Binding-site contacts:
Ligand atom N2 contacts residue ASN76 of chain 1.D at 2.9 Å (h-bond).
Ligand atom C2 contacts residue ASN76 of chain 1.D at 2.4 Å.
Ligand atom C8 contacts residue ASN76 of chain 1.D at 4.4 Å.
Ligand atom O7 contacts residue ARG28 of chain 1.E at 4.1 Å.
Ligand atom C1 contacts residue ASN76 of chain 1.D at 1.4 Å.
Ligand atom C5 contacts residue ASN76 of chain 1.D at 3.7 Å.
Ligand atom C3 contacts residue ASN76 of chain 1.D at 3.8 Å.
Ligand atom C8 contacts residue ASP75 of chain 1.D at 3.3 Å.
Ligand atom O7 contacts residue ASP75 of chain 1.D at 4.1 Å.
Ligand atom C4 contacts residue ASN76 of chain 1.D at 4.2 Å.
Ligand atom C7 contacts residue ASP75 of chain 1.D at 4.0 Å.
Ligand atom O5 contacts residue ASN76 of chain 1.D at 2.4 Å (h-bond).
Ligand atom O7 contacts residue ASN76 of chain 1.D at 3.2 Å (h-bond).
Ligand atom C7 contacts residue ASN76 of chain 1.D at 3.3 Å.

Sequence of chain 1.D:
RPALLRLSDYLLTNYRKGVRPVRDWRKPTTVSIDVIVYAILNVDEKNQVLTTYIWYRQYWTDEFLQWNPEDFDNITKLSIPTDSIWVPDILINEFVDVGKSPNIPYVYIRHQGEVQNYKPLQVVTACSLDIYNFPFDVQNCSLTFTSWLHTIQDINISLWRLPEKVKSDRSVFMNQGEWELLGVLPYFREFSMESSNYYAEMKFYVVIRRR

Sequence of chain 1.E:
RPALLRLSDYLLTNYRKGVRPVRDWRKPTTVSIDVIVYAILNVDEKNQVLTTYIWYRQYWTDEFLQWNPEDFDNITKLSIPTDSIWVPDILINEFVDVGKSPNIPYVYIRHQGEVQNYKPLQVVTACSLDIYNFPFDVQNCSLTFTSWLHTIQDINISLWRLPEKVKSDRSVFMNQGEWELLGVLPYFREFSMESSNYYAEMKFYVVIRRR

This protein binds this small molecule.
Small molecule (SMILES): CC(=O)N[C@@H]1[C@@H](O)[C@H](O)[C@@H](CO)O[C@H]1O